Binding-site contacts:
Ligand atom OAA contacts residue LYS336 of chain 1.A at 3.0 Å (salt-bridge).
Ligand atom OAD contacts residue SER57 of chain 1.A at 3.5 Å (h-bond).
Ligand atom CBL contacts residue TYR60 of chain 1.A at 4.2 Å (hydrophobic).
Ligand atom SBN contacts residue LYS336 of chain 1.A at 3.5 Å (salt-bridge).
Ligand atom SBO contacts residue GLY56 of chain 1.A at 4.4 Å.
Ligand atom OAI contacts residue PRO30 of chain 1.A at 4.4 Å.
Ligand atom OAG contacts residue TYR60 of chain 1.A at 3.8 Å.
Ligand atom OAB contacts residue LYS336 of chain 1.A at 2.8 Å (salt-bridge).
Ligand atom OAK contacts residue GLY56 of chain 1.A at 3.6 Å.
Ligand atom OAK contacts residue TYR60 of chain 1.A at 3.2 Å.
Ligand atom SBN contacts residue HIS55 of chain 1.A at 4.2 Å.
Ligand atom CAS contacts residue HIS55 of chain 1.A at 3.9 Å.
Ligand atom CBG contacts residue LYS336 of chain 1.A at 4.5 Å.
Ligand atom OAG contacts residue PRO30 of chain 1.A at 4.4 Å.
Ligand atom OAJ contacts residue HIS55 of chain 1.A at 3.0 Å (h-bond).
Ligand atom SBO contacts residue SER57 of chain 1.A at 3.6 Å.
Ligand atom OAC contacts residue GLY56 of chain 1.A at 4.2 Å.
Ligand atom CBJ contacts residue TYR60 of chain 1.A at 4.5 Å (hydrophobic).
Ligand atom OAC contacts residue SER57 of chain 1.A at 3.6 Å (h-bond).
Ligand atom OAB contacts residue HIS55 of chain 1.A at 4.4 Å.
Ligand atom OAM contacts residue PRO30 of chain 1.A at 3.8 Å.
Ligand atom OAK contacts residue SER57 of chain 1.A at 2.8 Å (h-bond).
Ligand atom OAG contacts residue GLN33 of chain 1.A at 4.4 Å.
Ligand atom CAW contacts residue TYR60 of chain 1.A at 3.8 Å (hydrophobic).
Ligand atom CAX contacts residue TYR60 of chain 1.A at 3.8 Å (hydrophobic).

A small-molecule ligand and the protein it binds are described below.
Small molecule (SMILES): O=S(=O)(O)c1ccc(/N=N/c2ccc(/N=N/c3c(O)c(S(=O)(=O)O)cc4cc(S(=O)(=O)O)ccc34)c(S(=O)(=O)O)c2)cc1

Sequence of chain 1.A:
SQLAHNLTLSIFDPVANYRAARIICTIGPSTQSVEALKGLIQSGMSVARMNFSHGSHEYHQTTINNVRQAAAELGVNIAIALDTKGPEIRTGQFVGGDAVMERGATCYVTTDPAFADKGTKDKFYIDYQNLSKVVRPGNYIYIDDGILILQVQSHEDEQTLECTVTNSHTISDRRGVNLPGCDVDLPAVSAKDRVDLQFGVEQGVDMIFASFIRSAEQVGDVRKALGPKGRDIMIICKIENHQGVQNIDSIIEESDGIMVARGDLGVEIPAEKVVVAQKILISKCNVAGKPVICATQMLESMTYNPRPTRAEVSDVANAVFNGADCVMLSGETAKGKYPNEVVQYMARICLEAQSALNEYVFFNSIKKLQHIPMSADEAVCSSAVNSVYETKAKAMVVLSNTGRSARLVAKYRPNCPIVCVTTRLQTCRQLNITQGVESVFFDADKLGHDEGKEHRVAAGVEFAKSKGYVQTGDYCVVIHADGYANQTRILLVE